The protein below binds the small molecule below.
Small molecule (SMILES): O=CCCCC1CCNCC1

Binding-site contacts:
Ligand atom O12 contacts residue GLY192 of chain 1.C at 2.9 Å (h-bond).
Ligand atom N6 contacts residue SER189 of chain 1.C at 2.9 Å (h-bond).
Ligand atom C4 contacts residue TRP214 of chain 1.C at 3.7 Å (hydrophobic).
Ligand atom C8 contacts residue SER213 of chain 1.C at 4.2 Å.
Ligand atom C4 contacts residue VAL212 of chain 1.C at 3.6 Å (hydrophobic).
Ligand atom C4 contacts residue SER189 of chain 1.C at 3.6 Å.
Ligand atom C2 contacts residue GLN191 of chain 1.C at 3.9 Å.
Ligand atom C2 contacts residue SER189 of chain 1.C at 3.7 Å.
Ligand atom C7 contacts residue SER194 of chain 1.C at 3.7 Å.
Ligand atom C9 contacts residue SER194 of chain 1.C at 2.5 Å.
Ligand atom N6 contacts residue GLY225 of chain 1.C at 4.2 Å.
Ligand atom C7 contacts residue VAL212 of chain 1.C at 4.0 Å (hydrophobic).
Ligand atom C1 contacts residue ASP188 of chain 1.C at 3.7 Å.
Ligand atom C9 contacts residue HIS44 of chain 1.C at 4.0 Å.
Ligand atom C1 contacts residue CYS218 of chain 1.C at 3.8 Å (hydrophobic).
Ligand atom C8 contacts residue GLN191 of chain 1.C at 3.7 Å.
Ligand atom C5 contacts residue TRP214 of chain 1.C at 3.5 Å (hydrophobic).
Ligand atom C5 contacts residue ILE226 of chain 1.C at 4.2 Å (hydrophobic).
Ligand atom C2 contacts residue CYS190 of chain 1.C at 3.6 Å (hydrophobic).
Ligand atom C2 contacts residue CYS218 of chain 1.C at 4.0 Å (hydrophobic).
Ligand atom C10 contacts residue SER194 of chain 1.C at 1.4 Å.
Ligand atom O12 contacts residue ASP193 of chain 1.C at 3.6 Å.
Ligand atom C1 contacts residue CYS190 of chain 1.C at 4.1 Å (hydrophobic).
Ligand atom O12 contacts residue GLN191 of chain 1.C at 3.3 Å.
Ligand atom N6 contacts residue ASP188 of chain 1.C at 2.8 Å (salt-bridge).
Ligand atom O12 contacts residue SER194 of chain 1.C at 2.4 Å (h-bond).
Ligand atom C5 contacts residue ASP188 of chain 1.C at 3.8 Å.
Ligand atom N6 contacts residue GLY217 of chain 1.C at 4.1 Å.
Ligand atom C1 contacts residue GLY217 of chain 1.C at 3.4 Å.
Ligand atom C10 contacts residue HIS44 of chain 1.C at 3.9 Å.
Ligand atom C5 contacts residue GLY225 of chain 1.C at 3.6 Å.
Ligand atom C8 contacts residue SER194 of chain 1.C at 3.6 Å.
Ligand atom O12 contacts residue CYS190 of chain 1.C at 3.4 Å (h-bond).
Ligand atom C9 contacts residue SER213 of chain 1.C at 4.2 Å.
Ligand atom C7 contacts residue SER213 of chain 1.C at 4.2 Å.
Ligand atom C10 contacts residue GLY192 of chain 1.C at 4.1 Å.
Ligand atom C1 contacts residue SER189 of chain 1.C at 3.3 Å.
Ligand atom C3 contacts residue GLY215 of chain 1.C at 4.2 Å.
Ligand atom C3 contacts residue TRP214 of chain 1.C at 4.0 Å (hydrophobic).
Ligand atom C5 contacts residue SER189 of chain 1.C at 3.5 Å.

Sequence of chain 1.C:
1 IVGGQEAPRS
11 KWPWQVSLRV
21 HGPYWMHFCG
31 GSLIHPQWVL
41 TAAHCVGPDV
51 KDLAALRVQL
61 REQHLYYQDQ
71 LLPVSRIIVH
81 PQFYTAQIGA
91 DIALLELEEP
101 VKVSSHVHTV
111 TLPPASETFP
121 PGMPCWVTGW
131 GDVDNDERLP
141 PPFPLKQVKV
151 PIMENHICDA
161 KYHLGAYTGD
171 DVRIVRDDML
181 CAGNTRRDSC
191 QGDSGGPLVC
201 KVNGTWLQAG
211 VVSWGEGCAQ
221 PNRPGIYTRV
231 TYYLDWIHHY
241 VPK